Binding-site contacts:
Ligand atom C16 contacts residue PHE129 of chain 1.A at 3.5 Å (hydrophobic).
Ligand atom C2 contacts residue LEU196 of chain 1.A at 3.9 Å (hydrophobic).
Ligand atom S1 contacts residue HIS93 of chain 1.A at 3.8 Å.
Ligand atom C3 contacts residue GOL1 of chain 1.G at 3.8 Å.
Ligand atom C18 contacts residue PRO200 of chain 1.A at 4.0 Å (hydrophobic).
Ligand atom C17 contacts residue VAL133 of chain 1.A at 3.7 Å (hydrophobic).
Ligand atom N8 contacts residue GOL1 of chain 1.G at 3.9 Å.
Ligand atom C7 contacts residue LEU196 of chain 1.A at 3.9 Å (hydrophobic).
Ligand atom C3 contacts residue LEU196 of chain 1.A at 3.8 Å (hydrophobic).
Ligand atom N8 contacts residue PHE129 of chain 1.A at 4.0 Å.
Ligand atom C7 contacts residue GOL1 of chain 1.G at 4.0 Å.
Ligand atom C21 contacts residue LEU202 of chain 1.A at 3.8 Å (hydrophobic).
Ligand atom O23 contacts residue HIS118 of chain 1.A at 3.4 Å (h-bond).
Ligand atom C19 contacts residue PRO200 of chain 1.A at 3.5 Å (hydrophobic).
Ligand atom S1 contacts residue ZN1 of chain 1.B at 3.0 Å.
Ligand atom O22 contacts residue LEU196 of chain 1.A at 3.3 Å.
Ligand atom C6 contacts residue GLN91 of chain 1.A at 3.6 Å.
Ligand atom O23 contacts residue VAL141 of chain 1.A at 4.0 Å.
Ligand atom N24 contacts residue HIS118 of chain 1.A at 3.4 Å (h-bond).
Ligand atom C3 contacts residue THR198 of chain 1.A at 3.3 Å.
Ligand atom C4 contacts residue GOL1 of chain 1.G at 3.5 Å.
Ligand atom C21 contacts residue VAL133 of chain 1.A at 3.9 Å (hydrophobic).
Ligand atom C5 contacts residue GOL1 of chain 1.G at 3.5 Å.
Ligand atom C4 contacts residue THR198 of chain 1.A at 3.4 Å.
Ligand atom O23 contacts residue ZN1 of chain 1.B at 3.0 Å.
Ligand atom N24 contacts residue HIS95 of chain 1.A at 3.4 Å (h-bond).
Ligand atom C6 contacts residue GOL1 of chain 1.G at 3.8 Å.
Ligand atom N24 contacts residue ZN1 of chain 1.B at 2.0 Å.
Ligand atom N24 contacts residue HIS93 of chain 1.A at 3.2 Å (h-bond).
Ligand atom O22 contacts residue TRP207 of chain 1.A at 3.7 Å.
Ligand atom O23 contacts residue HIS93 of chain 1.A at 3.3 Å.
Ligand atom N24 contacts residue THR197 of chain 1.A at 2.9 Å (h-bond).
Ligand atom C20 contacts residue PRO200 of chain 1.A at 3.9 Å (hydrophobic).
Ligand atom C7 contacts residue HIS93 of chain 1.A at 3.8 Å.
Ligand atom O22 contacts residue THR197 of chain 1.A at 3.0 Å (h-bond).
Ligand atom S1 contacts residue HIS118 of chain 1.A at 3.9 Å.
Ligand atom O13 contacts residue PRO200 of chain 1.A at 4.0 Å.
Ligand atom O23 contacts residue VAL120 of chain 1.A at 3.9 Å.
Ligand atom S1 contacts residue THR197 of chain 1.A at 3.9 Å.
Ligand atom C7 contacts residue VAL120 of chain 1.A at 3.8 Å (hydrophobic).

A small-molecule ligand and the protein it binds are described below.
Small molecule (SMILES): Cc1ccc(S(=O)(=O)NC(=O)Nc2ccc(S(N)(=O)=O)cc2)cc1

Sequence of chain 1.A:
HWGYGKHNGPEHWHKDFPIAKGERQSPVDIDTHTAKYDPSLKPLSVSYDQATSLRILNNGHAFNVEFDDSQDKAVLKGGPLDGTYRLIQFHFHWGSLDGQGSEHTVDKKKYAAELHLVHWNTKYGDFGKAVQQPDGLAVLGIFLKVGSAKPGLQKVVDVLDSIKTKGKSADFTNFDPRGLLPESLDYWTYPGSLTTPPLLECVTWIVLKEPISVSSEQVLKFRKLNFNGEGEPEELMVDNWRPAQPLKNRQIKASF